Sequence of chain 2.A:
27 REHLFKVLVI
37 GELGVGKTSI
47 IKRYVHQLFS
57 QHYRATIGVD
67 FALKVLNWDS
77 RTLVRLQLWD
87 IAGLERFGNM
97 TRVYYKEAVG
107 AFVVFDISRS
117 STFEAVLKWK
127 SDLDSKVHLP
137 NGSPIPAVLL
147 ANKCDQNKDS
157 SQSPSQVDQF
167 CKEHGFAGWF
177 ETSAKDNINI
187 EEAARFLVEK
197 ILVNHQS

Binding-site contacts:
Ligand atom O1A contacts residue THR44 of chain 2.A at 3.2 Å (h-bond).
Ligand atom O2G contacts residue TYR59 of chain 2.A at 3.1 Å (h-bond).
Ligand atom O1G contacts residue GLY89 of chain 2.A at 3.3 Å (h-bond).
Ligand atom O1B contacts residue LYS43 of chain 2.A at 2.7 Å (salt-bridge).
Ligand atom C5 contacts residue LYS149 of chain 2.A at 3.4 Å.
Ligand atom O3G contacts residue THR62 of chain 2.A at 2.6 Å (h-bond).
Ligand atom O6 contacts residue ASN148 of chain 2.A at 3.4 Å (h-bond).
Ligand atom O6 contacts residue SER179 of chain 2.A at 3.3 Å (h-bond).
Ligand atom N2 contacts residue ASP151 of chain 2.A at 2.9 Å (salt-bridge).
Ligand atom N7 contacts residue ASN148 of chain 2.A at 3.1 Å (h-bond).
Ligand atom O2' contacts residue SER56 of chain 2.A at 2.6 Å (h-bond).
Ligand atom O6 contacts residue ALA180 of chain 2.A at 2.7 Å (h-bond).
Ligand atom O2' contacts residue PHE55 of chain 2.A at 3.2 Å.
Ligand atom C3B contacts residue TYR59 of chain 2.A at 3.3 Å (hydrophobic).
Ligand atom O1B contacts residue VAL41 of chain 2.A at 3.4 Å (h-bond).
Ligand atom O1A contacts residue SER45 of chain 2.A at 2.7 Å (h-bond).
Ligand atom O3G contacts residue MG1 of chain 2.H at 2.1 Å.
Ligand atom PA contacts residue SER45 of chain 2.A at 3.4 Å.
Ligand atom O6 contacts residue LYS181 of chain 2.A at 3.2 Å (salt-bridge).
Ligand atom N1 contacts residue LYS181 of chain 2.A at 3.5 Å.
Ligand atom O1G contacts residue LYS43 of chain 2.A at 2.4 Å (salt-bridge).
Ligand atom O5' contacts residue SER45 of chain 2.A at 3.3 Å (h-bond).
Ligand atom O1B contacts residue GLY42 of chain 2.A at 3.1 Å (h-bond).
Ligand atom O1G contacts residue MG1 of chain 2.H at 3.3 Å.
Ligand atom O3' contacts residue GLN57 of chain 2.A at 2.6 Å (h-bond).
Ligand atom O2B contacts residue THR44 of chain 2.A at 2.9 Å (h-bond).
Ligand atom O2A contacts residue TYR59 of chain 2.A at 3.3 Å.
Ligand atom O3A contacts residue GLY42 of chain 2.A at 3.2 Å (h-bond).
Ligand atom N2 contacts residue GLN152 of chain 2.A at 3.5 Å (h-bond).
Ligand atom O4' contacts residue LYS149 of chain 2.A at 2.9 Å (salt-bridge).
Ligand atom PG contacts residue MG1 of chain 2.H at 3.0 Å.
Ligand atom PB contacts residue MG1 of chain 2.H at 3.4 Å.
Ligand atom N1 contacts residue LYS149 of chain 2.A at 3.4 Å.
Ligand atom N1 contacts residue ASP151 of chain 2.A at 3.0 Å (salt-bridge).
Ligand atom O2' contacts residue GLN57 of chain 2.A at 3.3 Å.
Ligand atom C8 contacts residue SER45 of chain 2.A at 3.5 Å.
Ligand atom O1A contacts residue GLY42 of chain 2.A at 3.2 Å.
Ligand atom C3B contacts residue GLY40 of chain 2.A at 3.0 Å.
Ligand atom C6 contacts residue LYS149 of chain 2.A at 3.3 Å.
Ligand atom O2B contacts residue MG1 of chain 2.H at 2.1 Å.

This protein binds this small molecule.
Small molecule (SMILES): Nc1nc2c(ncn2[C@@H]2O[C@H](CO[P](=O)(O)O[P](=O)(O)CP(=O)(O)O)[C@@H](O)[C@H]2O)c(=O)[nH]1